This protein binds this small molecule.
Small molecule (SMILES): CN[C@@H]1C[C@H]2O[C@@](C)([C@@H]1OC)n1c3ccccc3c3c4c(c5c6ccccc6n2c5c31)C(=O)NC4

Sequence of chain 1.A:
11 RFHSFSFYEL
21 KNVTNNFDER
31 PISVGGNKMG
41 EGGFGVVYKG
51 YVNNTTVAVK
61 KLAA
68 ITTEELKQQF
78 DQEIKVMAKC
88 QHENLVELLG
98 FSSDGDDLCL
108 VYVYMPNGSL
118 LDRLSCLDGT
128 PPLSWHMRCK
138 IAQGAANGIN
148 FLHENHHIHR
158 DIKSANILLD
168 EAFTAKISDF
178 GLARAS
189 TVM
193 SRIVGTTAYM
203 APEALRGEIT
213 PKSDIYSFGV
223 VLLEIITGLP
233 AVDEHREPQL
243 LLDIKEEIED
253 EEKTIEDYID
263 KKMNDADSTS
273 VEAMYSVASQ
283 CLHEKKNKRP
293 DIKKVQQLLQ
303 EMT

Binding-site contacts:
Ligand atom C10 contacts residue LEU165 of chain 1.A at 3.4 Å (hydrophobic).
Ligand atom N1 contacts residue ALA58 of chain 1.A at 3.4 Å.
Ligand atom O6 contacts residue LEU165 of chain 1.A at 3.8 Å.
Ligand atom C9 contacts residue TYR109 of chain 1.A at 3.6 Å (hydrophobic).
Ligand atom C2 contacts residue GLY115 of chain 1.A at 3.8 Å.
Ligand atom O4 contacts residue GLY40 of chain 1.A at 3.5 Å.
Ligand atom C4 contacts residue MET112 of chain 1.A at 3.6 Å (hydrophobic).
Ligand atom C15 contacts residue LYS60 of chain 1.A at 3.5 Å.
Ligand atom C23 contacts residue ALA162 of chain 1.A at 3.9 Å (hydrophobic).
Ligand atom C28 contacts residue ASN163 of chain 1.A at 3.6 Å.
Ligand atom C26 contacts residue VAL47 of chain 1.A at 3.8 Å (hydrophobic).
Ligand atom C26 contacts residue GLY42 of chain 1.A at 3.7 Å.
Ligand atom C28 contacts residue ALA162 of chain 1.A at 3.3 Å (hydrophobic).
Ligand atom O6 contacts residue ALA162 of chain 1.A at 3.3 Å (h-bond).
Ligand atom C25 contacts residue MET39 of chain 1.A at 3.6 Å (hydrophobic).
Ligand atom C26 contacts residue GLU41 of chain 1.A at 3.4 Å.
Ligand atom N4 contacts residue ALA162 of chain 1.A at 2.8 Å (h-bond).
Ligand atom C14 contacts residue LYS60 of chain 1.A at 3.8 Å.
Ligand atom C8 contacts residue MET112 of chain 1.A at 3.8 Å (hydrophobic).
Ligand atom C3 contacts residue MET112 of chain 1.A at 3.8 Å (hydrophobic).
Ligand atom C6 contacts residue LEU165 of chain 1.A at 3.5 Å (hydrophobic).
Ligand atom C9 contacts residue ALA58 of chain 1.A at 3.6 Å (hydrophobic).
Ligand atom C27 contacts residue ASN163 of chain 1.A at 3.5 Å.
Ligand atom N2 contacts residue VAL47 of chain 1.A at 3.6 Å.
Ligand atom C8 contacts residue LEU165 of chain 1.A at 3.6 Å (hydrophobic).
Ligand atom O5 contacts residue TYR111 of chain 1.A at 3.6 Å.
Ligand atom C17 contacts residue VAL47 of chain 1.A at 3.5 Å (hydrophobic).
Ligand atom O5 contacts residue VAL110 of chain 1.A at 3.8 Å.
Ligand atom C9 contacts residue LEU165 of chain 1.A at 3.8 Å (hydrophobic).
Ligand atom C27 contacts residue SER175 of chain 1.A at 2.9 Å.
Ligand atom C14 contacts residue TYR109 of chain 1.A at 3.5 Å (hydrophobic).
Ligand atom C3 contacts residue GLY115 of chain 1.A at 3.7 Å.
Ligand atom C8 contacts residue VAL110 of chain 1.A at 3.7 Å (hydrophobic).
Ligand atom C13 contacts residue TYR109 of chain 1.A at 3.6 Å (hydrophobic).
Ligand atom C1 contacts residue MET39 of chain 1.A at 3.8 Å (hydrophobic).
Ligand atom C7 contacts residue LEU165 of chain 1.A at 3.2 Å (hydrophobic).
Ligand atom N1 contacts residue VAL110 of chain 1.A at 2.8 Å (h-bond).
Ligand atom O5 contacts residue MET112 of chain 1.A at 2.8 Å (h-bond).
Ligand atom C27 contacts residue ALA162 of chain 1.A at 3.5 Å (hydrophobic).
Ligand atom C8 contacts residue ALA58 of chain 1.A at 3.5 Å (hydrophobic).